Sequence of chain 1.B:
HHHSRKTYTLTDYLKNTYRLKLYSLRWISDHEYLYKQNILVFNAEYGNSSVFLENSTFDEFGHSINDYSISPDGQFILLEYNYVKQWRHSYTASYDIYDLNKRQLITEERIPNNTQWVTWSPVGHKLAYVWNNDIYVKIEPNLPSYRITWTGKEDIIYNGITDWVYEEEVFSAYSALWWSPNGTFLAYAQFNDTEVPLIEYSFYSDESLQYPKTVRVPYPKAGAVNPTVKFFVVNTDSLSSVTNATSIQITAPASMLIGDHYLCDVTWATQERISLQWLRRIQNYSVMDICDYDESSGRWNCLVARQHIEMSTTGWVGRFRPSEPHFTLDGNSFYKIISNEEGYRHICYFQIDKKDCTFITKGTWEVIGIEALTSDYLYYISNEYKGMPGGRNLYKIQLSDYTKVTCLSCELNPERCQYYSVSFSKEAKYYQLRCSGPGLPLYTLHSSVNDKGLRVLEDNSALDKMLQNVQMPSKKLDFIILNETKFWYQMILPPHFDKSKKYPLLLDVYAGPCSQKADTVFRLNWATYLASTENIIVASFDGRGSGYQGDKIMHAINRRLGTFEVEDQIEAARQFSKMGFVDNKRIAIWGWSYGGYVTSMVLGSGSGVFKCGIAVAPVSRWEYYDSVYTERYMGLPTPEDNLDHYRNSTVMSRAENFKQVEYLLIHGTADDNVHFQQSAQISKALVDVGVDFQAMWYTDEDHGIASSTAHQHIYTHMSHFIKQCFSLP

Binding-site contacts:
Ligand atom C5 contacts residue ASN193 of chain 1.B at 3.7 Å.
Ligand atom C2 contacts residue ASN193 of chain 1.B at 2.5 Å.
Ligand atom C3 contacts residue ASN193 of chain 1.B at 3.8 Å.
Ligand atom O5 contacts residue ASN193 of chain 1.B at 2.4 Å (h-bond).
Ligand atom O6 contacts residue GLU283 of chain 1.B at 2.9 Å (salt-bridge).
Ligand atom O5 contacts residue THR195 of chain 1.B at 3.3 Å (h-bond).
Ligand atom C1 contacts residue GLN282 of chain 1.B at 4.3 Å.
Ligand atom C6 contacts residue GLN282 of chain 1.B at 3.9 Å.
Ligand atom O7 contacts residue ASN193 of chain 1.B at 3.6 Å.
Ligand atom C2 contacts residue THR195 of chain 1.B at 4.3 Å.
Ligand atom C6 contacts residue GLU283 of chain 1.B at 3.4 Å.
Ligand atom C7 contacts residue ASN193 of chain 1.B at 3.6 Å.
Ligand atom C6 contacts residue THR195 of chain 1.B at 4.4 Å.
Ligand atom C5 contacts residue THR195 of chain 1.B at 3.5 Å.
Ligand atom O5 contacts residue GLN282 of chain 1.B at 3.7 Å.
Ligand atom N2 contacts residue ASN193 of chain 1.B at 3.0 Å (h-bond).
Ligand atom C5 contacts residue GLN282 of chain 1.B at 4.5 Å.
Ligand atom C1 contacts residue ASN193 of chain 1.B at 1.4 Å.
Ligand atom O6 contacts residue GLN282 of chain 1.B at 3.2 Å.
Ligand atom C1 contacts residue THR195 of chain 1.B at 3.2 Å.
Ligand atom C4 contacts residue ASN193 of chain 1.B at 4.2 Å.

The protein below binds the small molecule below.
Small molecule (SMILES): CC(=O)N[C@@H]1[C@@H](O)[C@H](O)[C@@H](CO)O[C@H]1O